A small-molecule ligand and the protein it binds are described below.
Small molecule (SMILES): C=C(O[C@H]1[C@H](O)[C@@H](CO)O[C@H](O[P](=O)(O)O[P](=O)(O)OC[C@H]2O[C@@H](n3ccc(=O)[nH]c3=O)[C@H](O)[C@@H]2O)[C@@H]1NC(C)=O)C(=O)O

Binding-site contacts:
Ligand atom C2E contacts residue PO41 of chain 1.IA at 3.0 Å.
Ligand atom C4U contacts residue PRO121 of chain 1.G at 3.1 Å (hydrophobic).
Ligand atom O7 contacts residue TRP95 of chain 1.G at 3.3 Å.
Ligand atom C3D contacts residue ILE327 of chain 1.G at 3.3 Å (hydrophobic).
Ligand atom C3E contacts residue PO41 of chain 1.IA at 3.4 Å.
Ligand atom O2E contacts residue PO41 of chain 1.IA at 2.9 Å (h-bond).
Ligand atom O2A contacts residue SER162 of chain 1.G at 2.7 Å (h-bond).
Ligand atom O2E contacts residue ASN23 of chain 1.G at 3.4 Å (h-bond).
Ligand atom O4 contacts residue PHE328 of chain 1.G at 3.3 Å.
Ligand atom N3U contacts residue ASP123 of chain 1.G at 2.7 Å (salt-bridge).
Ligand atom C5U contacts residue PRO121 of chain 1.G at 3.4 Å (hydrophobic).
Ligand atom O1E contacts residue ASP305 of chain 1.G at 3.0 Å (salt-bridge).
Ligand atom O1A contacts residue VAL163 of chain 1.G at 2.7 Å (h-bond).
Ligand atom N2 contacts residue PO41 of chain 1.IA at 3.2 Å (h-bond).
Ligand atom C1E contacts residue PO41 of chain 1.IA at 3.1 Å.
Ligand atom O2B contacts residue ARG120 of chain 1.G at 2.9 Å (salt-bridge).
Ligand atom O2E contacts residue LYS22 of chain 1.G at 2.7 Å (salt-bridge).
Ligand atom O4 contacts residue ASP305 of chain 1.G at 2.7 Å (salt-bridge).
Ligand atom O2D contacts residue ARG120 of chain 1.G at 3.3 Å.
Ligand atom N3U contacts residue PRO121 of chain 1.G at 3.4 Å (h-bond).
Ligand atom O2U contacts residue LYS160 of chain 1.G at 3.1 Å (salt-bridge).
Ligand atom C8 contacts residue ASN23 of chain 1.G at 3.4 Å.
Ligand atom C2E contacts residue ASP305 of chain 1.G at 3.1 Å.
Ligand atom O4U contacts residue VAL122 of chain 1.G at 3.0 Å.
Ligand atom O1E contacts residue ARG331 of chain 1.G at 3.0 Å (salt-bridge).
Ligand atom O1B contacts residue GOL1 of chain 1.LA at 2.9 Å.
Ligand atom C7 contacts residue ASN23 of chain 1.G at 3.2 Å.
Ligand atom O1B contacts residue GLY164 of chain 1.G at 2.9 Å (h-bond).
Ligand atom O2B contacts residue GOL1 of chain 1.LA at 3.0 Å (h-bond).
Ligand atom O3 contacts residue ASN23 of chain 1.G at 3.2 Å (h-bond).
Ligand atom O4 contacts residue THR304 of chain 1.G at 3.4 Å.
Ligand atom C1E contacts residue ASP305 of chain 1.G at 3.3 Å.
Ligand atom O2E contacts residue ARG371 of chain 1.G at 3.0 Å (salt-bridge).
Ligand atom O1 contacts residue ARG120 of chain 1.G at 3.4 Å (salt-bridge).
Ligand atom O2A contacts residue GLY164 of chain 1.G at 3.4 Å (h-bond).
Ligand atom O7 contacts residue ASN23 of chain 1.G at 3.2 Å.
Ligand atom O4U contacts residue ASP123 of chain 1.G at 3.2 Å (salt-bridge).
Ligand atom O1E contacts residue ARG371 of chain 1.G at 2.7 Å (salt-bridge).
Ligand atom O3D contacts residue ILE327 of chain 1.G at 2.8 Å (h-bond).
Ligand atom O4U contacts residue LEU124 of chain 1.G at 2.6 Å (h-bond).

Sequence of chain 1.G:
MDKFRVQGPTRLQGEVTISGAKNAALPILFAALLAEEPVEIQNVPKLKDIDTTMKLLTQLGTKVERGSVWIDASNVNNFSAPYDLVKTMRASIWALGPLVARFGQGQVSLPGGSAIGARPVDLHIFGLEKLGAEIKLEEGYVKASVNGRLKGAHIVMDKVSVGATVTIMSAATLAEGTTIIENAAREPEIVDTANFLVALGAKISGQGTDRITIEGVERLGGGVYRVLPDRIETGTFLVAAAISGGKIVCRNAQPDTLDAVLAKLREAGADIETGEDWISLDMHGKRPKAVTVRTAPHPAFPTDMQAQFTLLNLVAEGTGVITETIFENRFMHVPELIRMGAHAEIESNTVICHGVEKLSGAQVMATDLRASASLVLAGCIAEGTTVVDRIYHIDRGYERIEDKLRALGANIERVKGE